Sequence of chain 1.C:
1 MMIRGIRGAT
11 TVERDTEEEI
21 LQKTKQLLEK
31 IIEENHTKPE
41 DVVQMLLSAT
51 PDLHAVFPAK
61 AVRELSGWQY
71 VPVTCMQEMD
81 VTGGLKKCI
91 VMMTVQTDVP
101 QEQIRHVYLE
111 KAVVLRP

Sequence of chain 1.A:
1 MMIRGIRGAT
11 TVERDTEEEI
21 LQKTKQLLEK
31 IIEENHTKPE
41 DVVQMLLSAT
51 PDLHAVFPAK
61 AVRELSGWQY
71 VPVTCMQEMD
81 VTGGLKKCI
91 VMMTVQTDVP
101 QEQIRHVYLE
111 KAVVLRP

Binding-site contacts:
Ligand atom C2 contacts residue ISJ1 of chain 1.L at 0.4 Å.
Ligand atom C5 contacts residue ISJ1 of chain 1.L at 1.1 Å.
Ligand atom O71 contacts residue ALA59 of chain 1.C at 3.4 Å.
Ligand atom O4 contacts residue ISJ1 of chain 1.L at 0.8 Å (h-bond).
Ligand atom C3 contacts residue THR74 of chain 1.C at 3.4 Å.
Ligand atom C2 contacts residue ARG7 of chain 1.A at 3.7 Å.
Ligand atom O'M contacts residue ARG7 of chain 1.A at 3.0 Å (salt-bridge).
Ligand atom O1' contacts residue LEU115 of chain 1.A at 3.4 Å.
Ligand atom O4 contacts residue GLU78 of chain 1.A at 2.6 Å (salt-bridge).
Ligand atom O71 contacts residue VAL73 of chain 1.C at 3.5 Å.
Ligand atom O'L contacts residue LEU115 of chain 1.A at 3.6 Å.
Ligand atom O'M contacts residue TYR108 of chain 1.A at 3.1 Å (h-bond).
Ligand atom C2 contacts residue VAL73 of chain 1.C at 3.5 Å (hydrophobic).
Ligand atom C4 contacts residue GLU78 of chain 1.A at 3.5 Å.
Ligand atom O'L contacts residue ISJ1 of chain 1.L at 0.5 Å (h-bond).
Ligand atom O1' contacts residue CIR90 of chain 1.A at 3.3 Å (h-bond).
Ligand atom C7 contacts residue ALA59 of chain 1.C at 3.5 Å (hydrophobic).
Ligand atom C3 contacts residue ISJ1 of chain 1.L at 0.2 Å.
Ligand atom C2' contacts residue ARG7 of chain 1.A at 3.2 Å.
Ligand atom C4 contacts residue ISJ1 of chain 1.L at 0.2 Å.
Ligand atom C1' contacts residue ISJ1 of chain 1.L at 0.6 Å.
Ligand atom C4 contacts residue CIR90 of chain 1.A at 3.5 Å.
Ligand atom O'L contacts residue ARG7 of chain 1.A at 2.7 Å (salt-bridge).
Ligand atom O'L contacts residue CIR90 of chain 1.A at 3.1 Å (h-bond).
Ligand atom C6 contacts residue ISJ1 of chain 1.L at 0.6 Å.
Ligand atom C2' contacts residue ISJ1 of chain 1.L at 0.7 Å.
Ligand atom C3 contacts residue VAL73 of chain 1.C at 3.4 Å (hydrophobic).
Ligand atom O1' contacts residue ISJ1 of chain 1.L at 0.9 Å.
Ligand atom O71 contacts residue ISJ1 of chain 1.L at 0.5 Å (h-bond).
Ligand atom O72 contacts residue ARG63 of chain 1.C at 3.2 Å (salt-bridge).
Ligand atom C1 contacts residue ISJ1 of chain 1.L at 0.6 Å.
Ligand atom O4 contacts residue CYS75 of chain 1.C at 3.0 Å (h-bond).
Ligand atom O72 contacts residue ISJ1 of chain 1.L at 0.6 Å (h-bond).
Ligand atom C7 contacts residue ISJ1 of chain 1.L at 0.4 Å.
Ligand atom O4 contacts residue THR74 of chain 1.C at 3.2 Å (h-bond).
Ligand atom C6 contacts residue PHE57 of chain 1.C at 3.6 Å (hydrophobic).
Ligand atom C8 contacts residue ISJ1 of chain 1.L at 1.8 Å.
Ligand atom O'M contacts residue ISJ1 of chain 1.L at 1.0 Å (h-bond).
Ligand atom C5 contacts residue PHE57 of chain 1.C at 3.4 Å (hydrophobic).
Ligand atom C3 contacts residue ARG7 of chain 1.A at 3.4 Å.

This protein binds this small molecule.
Small molecule (SMILES): O=C(O)C(=O)CC1(C(=O)O)C=CC(O)C=C1